Sequence of chain 47.E:
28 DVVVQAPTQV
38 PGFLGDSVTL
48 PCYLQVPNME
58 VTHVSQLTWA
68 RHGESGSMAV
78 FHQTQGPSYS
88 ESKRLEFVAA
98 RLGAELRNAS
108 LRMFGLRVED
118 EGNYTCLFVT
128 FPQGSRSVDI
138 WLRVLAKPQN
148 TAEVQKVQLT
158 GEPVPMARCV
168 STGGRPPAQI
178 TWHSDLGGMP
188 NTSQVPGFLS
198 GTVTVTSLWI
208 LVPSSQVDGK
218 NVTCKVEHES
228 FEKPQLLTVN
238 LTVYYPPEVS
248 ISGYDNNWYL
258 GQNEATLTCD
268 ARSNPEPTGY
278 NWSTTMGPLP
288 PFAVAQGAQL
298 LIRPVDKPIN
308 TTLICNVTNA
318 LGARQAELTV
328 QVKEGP

This protein binds this small molecule.
Small molecule (SMILES): CC(=O)N[C@H]1[C@H](O[C@H]2[C@H](O)[C@@H](NC(C)=O)CO[C@@H]2CO[C@@H]2O[C@@H](C)[C@@H](O)[C@@H](O)[C@@H]2O)O[C@H](CO)[C@@H](O[C@@H]2O[C@H](CO)[C@@H](O)[C@H](O[C@@H]3O[C@H](CO)[C@@H](O)[C@H](O)[C@@H]3O)[C@@H]2O)[C@@H]1O

Binding-site contacts:
Ligand atom C7 contacts residue TRP138 of chain 47.E at 4.3 Å (hydrophobic).
Ligand atom O5 contacts residue ASN120 of chain 47.E at 2.4 Å (h-bond).
Ligand atom O7 contacts residue TRP138 of chain 47.E at 3.8 Å.
Ligand atom C8 contacts residue ASN120 of chain 47.E at 4.1 Å.
Ligand atom O5 contacts residue TRP138 of chain 47.E at 4.3 Å.
Ligand atom C2 contacts residue ASN120 of chain 47.E at 2.6 Å.
Ligand atom N2 contacts residue TRP138 of chain 47.E at 3.7 Å.
Ligand atom C2 contacts residue TRP138 of chain 47.E at 3.8 Å (hydrophobic).
Ligand atom C4 contacts residue TRP138 of chain 47.E at 3.3 Å (hydrophobic).
Ligand atom C3 contacts residue TRP138 of chain 47.E at 2.9 Å (hydrophobic).
Ligand atom O3 contacts residue TRP138 of chain 47.E at 3.5 Å.
Ligand atom C6 contacts residue ASN120 of chain 47.E at 3.0 Å.
Ligand atom N2 contacts residue ASN120 of chain 47.E at 3.0 Å (h-bond).
Ligand atom O4 contacts residue TRP138 of chain 47.E at 3.1 Å.
Ligand atom O5 contacts residue ASN120 of chain 47.E at 4.0 Å.
Ligand atom C1 contacts residue ASN120 of chain 47.E at 1.4 Å.
Ligand atom C5 contacts residue ASN120 of chain 47.E at 3.9 Å.
Ligand atom C8 contacts residue TRP138 of chain 47.E at 4.0 Å (hydrophobic).
Ligand atom C1 contacts residue TRP138 of chain 47.E at 3.9 Å (hydrophobic).
Ligand atom C4 contacts residue ASN120 of chain 47.E at 4.2 Å.
Ligand atom C5 contacts residue TRP138 of chain 47.E at 3.5 Å (hydrophobic).
Ligand atom C8 contacts residue GLY119 of chain 47.E at 3.9 Å.
Ligand atom C7 contacts residue ASN120 of chain 47.E at 3.8 Å.
Ligand atom C5 contacts residue ASN120 of chain 47.E at 3.6 Å.
Ligand atom O7 contacts residue ASN120 of chain 47.E at 4.4 Å.
Ligand atom C3 contacts residue ASN120 of chain 47.E at 3.9 Å.